Sequence of chain 1.B:
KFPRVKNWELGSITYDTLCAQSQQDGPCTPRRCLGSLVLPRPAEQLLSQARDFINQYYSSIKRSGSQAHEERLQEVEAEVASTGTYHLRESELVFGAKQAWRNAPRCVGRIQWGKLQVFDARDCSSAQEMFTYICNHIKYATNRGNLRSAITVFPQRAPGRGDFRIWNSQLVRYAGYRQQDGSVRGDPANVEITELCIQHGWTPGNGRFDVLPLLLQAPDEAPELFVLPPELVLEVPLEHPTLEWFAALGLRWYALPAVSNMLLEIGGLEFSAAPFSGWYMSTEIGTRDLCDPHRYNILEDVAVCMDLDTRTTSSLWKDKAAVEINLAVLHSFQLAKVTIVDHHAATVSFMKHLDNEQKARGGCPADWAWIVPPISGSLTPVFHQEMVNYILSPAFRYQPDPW

Sequence of chain 1.A:
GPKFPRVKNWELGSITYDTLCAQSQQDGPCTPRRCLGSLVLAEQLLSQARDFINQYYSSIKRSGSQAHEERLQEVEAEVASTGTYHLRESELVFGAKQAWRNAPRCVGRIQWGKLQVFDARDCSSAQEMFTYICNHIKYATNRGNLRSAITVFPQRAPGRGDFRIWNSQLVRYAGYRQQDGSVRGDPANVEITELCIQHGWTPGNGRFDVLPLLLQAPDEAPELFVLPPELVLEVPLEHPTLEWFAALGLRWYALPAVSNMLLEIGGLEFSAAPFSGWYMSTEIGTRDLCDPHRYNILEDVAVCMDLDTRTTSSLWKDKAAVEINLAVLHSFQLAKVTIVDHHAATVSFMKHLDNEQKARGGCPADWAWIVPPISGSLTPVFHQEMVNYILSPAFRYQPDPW

Binding-site contacts:
Ligand atom N6A contacts residue TYR321 of chain 1.B at 3.6 Å.
Ligand atom N1A contacts residue HEM1 of chain 1.J at 3.8 Å.
Ligand atom O1 contacts residue HEM1 of chain 1.J at 3.1 Å (h-bond).
Ligand atom C6A contacts residue HEM1 of chain 1.J at 3.5 Å.
Ligand atom N6A contacts residue TRP320 of chain 1.B at 2.7 Å (h-bond).
Ligand atom C6A contacts residue GLU325 of chain 1.B at 3.5 Å.
Ligand atom N6A contacts residue GLU325 of chain 1.B at 2.6 Å (salt-bridge).
Ligand atom C13 contacts residue LEU69 of chain 1.B at 3.7 Å (hydrophobic).
Ligand atom C4 contacts residue HEM1 of chain 1.J at 3.8 Å.
Ligand atom C2' contacts residue HEM1 of chain 1.J at 3.8 Å.
Ligand atom C2 contacts residue HEM1 of chain 1.J at 3.2 Å.
Ligand atom C6A contacts residue PRO298 of chain 1.B at 3.8 Å (hydrophobic).
Ligand atom C8A contacts residue PHE317 of chain 1.B at 3.7 Å (hydrophobic).
Ligand atom C3A contacts residue VAL300 of chain 1.B at 3.8 Å (hydrophobic).
Ligand atom F13 contacts residue LEU69 of chain 1.B at 3.2 Å.
Ligand atom C14 contacts residue TRP38 of chain 1.A at 3.5 Å (hydrophobic).
Ligand atom C7A contacts residue HEM1 of chain 1.J at 3.5 Å.
Ligand atom C7A contacts residue GLU325 of chain 1.B at 3.4 Å.
Ligand atom C8A contacts residue GLY319 of chain 1.B at 3.5 Å.
Ligand atom C3 contacts residue HEM1 of chain 1.J at 3.8 Å.
Ligand atom C2A contacts residue GLU325 of chain 1.B at 3.5 Å.
Ligand atom C16 contacts residue GOL1 of chain 1.M at 3.3 Å.
Ligand atom C4A contacts residue HEM1 of chain 1.J at 3.7 Å.
Ligand atom C8A contacts residue HEM1 of chain 1.J at 3.4 Å.
Ligand atom N6A contacts residue HEM1 of chain 1.J at 3.4 Å.
Ligand atom C3' contacts residue GLN211 of chain 1.B at 3.7 Å.
Ligand atom C5A contacts residue PRO298 of chain 1.B at 3.7 Å (hydrophobic).
Ligand atom C5A contacts residue HEM1 of chain 1.J at 3.2 Å.
Ligand atom N6A contacts residue MET322 of chain 1.B at 3.8 Å.
Ligand atom C8A contacts residue PRO298 of chain 1.B at 3.8 Å (hydrophobic).
Ligand atom N1A contacts residue GLU325 of chain 1.B at 2.6 Å (salt-bridge).
Ligand atom N1' contacts residue GLU325 of chain 1.B at 3.0 Å (salt-bridge).
Ligand atom C15 contacts residue TRP38 of chain 1.A at 3.4 Å (hydrophobic).
Ligand atom C8A contacts residue SER318 of chain 1.B at 3.8 Å.
Ligand atom C5A contacts residue TRP320 of chain 1.B at 3.8 Å (hydrophobic).
Ligand atom C4 contacts residue TRP411 of chain 1.B at 3.5 Å (hydrophobic).
Ligand atom C5' contacts residue GLU325 of chain 1.B at 3.2 Å.
Ligand atom C15 contacts residue GOL1 of chain 1.M at 3.7 Å.
Ligand atom C6A contacts residue TRP320 of chain 1.B at 3.7 Å (hydrophobic).
Ligand atom N2 contacts residue HEM1 of chain 1.J at 2.9 Å (h-bond).

A protein and the small-molecule ligand that binds it are described below.
Small molecule (SMILES): Cc1cc(N)nc(C[C@H]2CNC[C@H]2OCCNCCc2cccc(F)c2)c1